Binding-site contacts:
Ligand atom O9A contacts residue PHE21 of chain 1.A at 3.6 Å.
Ligand atom N2 contacts residue ASN123 of chain 1.A at 3.0 Å (h-bond).
Ligand atom C8 contacts residue GLU27 of chain 1.A at 3.6 Å.
Ligand atom N9 contacts residue PRO22 of chain 1.A at 3.9 Å.
Ligand atom O9B contacts residue GLU27 of chain 1.A at 3.4 Å.
Ligand atom C4 contacts residue ALA125 of chain 1.A at 3.9 Å (hydrophobic).
Ligand atom O9B contacts residue PRO22 of chain 1.A at 3.1 Å.
Ligand atom C9 contacts residue MET84 of chain 1.A at 3.8 Å (hydrophobic).
Ligand atom C10 contacts residue MET84 of chain 1.A at 3.6 Å (hydrophobic).
Ligand atom O4 contacts residue EDO1 of chain 1.J at 2.6 Å (h-bond).
Ligand atom C3 contacts residue ASN123 of chain 1.A at 4.0 Å.
Ligand atom O9A contacts residue PRO22 of chain 1.A at 3.7 Å.
Ligand atom C4 contacts residue EDO1 of chain 1.J at 3.1 Å.
Ligand atom O9A contacts residue MET84 of chain 1.A at 3.7 Å.
Ligand atom O2 contacts residue EDO1 of chain 1.J at 3.4 Å.
Ligand atom C1 contacts residue ASN123 of chain 1.A at 3.4 Å.
Ligand atom C11 contacts residue MET83 of chain 1.A at 3.7 Å (hydrophobic).
Ligand atom O4 contacts residue LEU129 of chain 1.A at 3.9 Å.
Ligand atom C3 contacts residue EDO1 of chain 1.J at 3.5 Å.
Ligand atom O9A contacts residue ARG90 of chain 1.A at 3.1 Å (salt-bridge).
Ligand atom O4 contacts residue EDO1 of chain 1.K at 2.8 Å (h-bond).
Ligand atom C2 contacts residue ASN123 of chain 1.A at 3.7 Å.
Ligand atom O5 contacts residue EDO1 of chain 1.K at 3.1 Å (h-bond).
Ligand atom O5 contacts residue ASN123 of chain 1.A at 2.9 Å (h-bond).
Ligand atom C8 contacts residue ALA31 of chain 1.A at 3.9 Å (hydrophobic).
Ligand atom C10 contacts residue MET83 of chain 1.A at 3.8 Å (hydrophobic).
Ligand atom C10 contacts residue VAL85 of chain 1.A at 3.3 Å (hydrophobic).
Ligand atom N9 contacts residue GLU27 of chain 1.A at 3.8 Å.
Ligand atom C9 contacts residue MET83 of chain 1.A at 3.7 Å (hydrophobic).
Ligand atom CL1 contacts residue TYR30 of chain 1.A at 3.7 Å.
Ligand atom O4 contacts residue ALA95 of chain 1.A at 3.9 Å.
Ligand atom C4 contacts residue EDO1 of chain 1.K at 3.7 Å.
Ligand atom C8 contacts residue MET83 of chain 1.A at 3.5 Å (hydrophobic).
Ligand atom C4 contacts residue GLY126 of chain 1.A at 3.4 Å.
Ligand atom O9A contacts residue VAL85 of chain 1.A at 3.3 Å (h-bond).
Ligand atom N9 contacts residue ARG90 of chain 1.A at 3.7 Å.
Ligand atom CL1 contacts residue GLU27 of chain 1.A at 3.7 Å.
Ligand atom C7 contacts residue MET83 of chain 1.A at 3.4 Å (hydrophobic).
Ligand atom C6 contacts residue MET83 of chain 1.A at 3.5 Å (hydrophobic).
Ligand atom CL2 contacts residue ALA125 of chain 1.A at 3.8 Å.

A protein and the small-molecule ligand that binds it are described below.
Small molecule (SMILES): O=C(N[C@H](CO)[C@H](O)c1ccc([N+](=O)[O-])cc1)C(Cl)Cl

Sequence of chain 1.A:
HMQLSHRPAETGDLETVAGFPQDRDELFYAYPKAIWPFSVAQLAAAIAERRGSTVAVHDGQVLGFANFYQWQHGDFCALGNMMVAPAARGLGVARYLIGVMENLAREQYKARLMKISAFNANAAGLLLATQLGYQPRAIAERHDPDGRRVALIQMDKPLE